Sequence of chain 1.G:
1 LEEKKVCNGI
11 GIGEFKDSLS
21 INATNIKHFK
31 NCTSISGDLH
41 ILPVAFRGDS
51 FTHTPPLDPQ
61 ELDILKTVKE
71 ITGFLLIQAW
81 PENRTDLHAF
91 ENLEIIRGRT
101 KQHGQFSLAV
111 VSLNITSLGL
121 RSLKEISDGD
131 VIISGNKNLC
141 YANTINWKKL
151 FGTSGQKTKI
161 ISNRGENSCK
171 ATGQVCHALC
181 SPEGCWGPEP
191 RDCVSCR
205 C

This protein binds this small molecule.
Small molecule (SMILES): CC(=O)N[C@@H]1[C@@H](O)[C@H](O)[C@@H](CO)O[C@H]1O

Binding-site contacts:
Ligand atom C1 contacts residue ASN114 of chain 1.G at 1.4 Å.
Ligand atom N2 contacts residue GLU82 of chain 1.G at 3.9 Å.
Ligand atom C6 contacts residue ASN114 of chain 1.G at 3.1 Å.
Ligand atom C5 contacts residue ASN114 of chain 1.G at 3.2 Å.
Ligand atom C4 contacts residue ASN114 of chain 1.G at 3.9 Å.
Ligand atom C5 contacts residue TYR109 of chain 1.H at 3.9 Å (hydrophobic).
Ligand atom C1 contacts residue GLU82 of chain 1.G at 3.7 Å.
Ligand atom C3 contacts residue TYR109 of chain 1.H at 4.1 Å (hydrophobic).
Ligand atom O6 contacts residue ASN114 of chain 1.G at 4.4 Å.
Ligand atom C4 contacts residue TYR109 of chain 1.H at 4.3 Å (hydrophobic).
Ligand atom N2 contacts residue ASN114 of chain 1.G at 3.5 Å (h-bond).
Ligand atom C2 contacts residue GLU82 of chain 1.G at 3.6 Å.
Ligand atom O5 contacts residue TYR109 of chain 1.H at 3.4 Å.
Ligand atom C8 contacts residue TRP80 of chain 1.G at 3.5 Å (hydrophobic).
Ligand atom C1 contacts residue TYR109 of chain 1.H at 4.5 Å (hydrophobic).
Ligand atom C3 contacts residue ASN114 of chain 1.G at 3.9 Å.
Ligand atom O4 contacts residue TYR109 of chain 1.H at 4.1 Å.
Ligand atom N2 contacts residue TYR109 of chain 1.H at 4.4 Å.
Ligand atom C7 contacts residue GLU82 of chain 1.G at 3.8 Å.
Ligand atom C2 contacts residue ASN114 of chain 1.G at 2.8 Å.
Ligand atom O7 contacts residue GLU82 of chain 1.G at 3.5 Å.
Ligand atom O5 contacts residue ASN114 of chain 1.G at 2.4 Å (h-bond).

Sequence of chain 1.H:
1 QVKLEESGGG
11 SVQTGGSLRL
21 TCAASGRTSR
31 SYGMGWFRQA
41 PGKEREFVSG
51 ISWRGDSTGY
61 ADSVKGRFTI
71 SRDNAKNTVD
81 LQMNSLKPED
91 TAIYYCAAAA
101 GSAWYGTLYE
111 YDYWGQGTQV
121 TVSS